Binding-site contacts:
Ligand atom C2 contacts residue ASN220 of chain 2.A at 2.7 Å.
Ligand atom N2 contacts residue HIS244 of chain 2.A at 4.5 Å.
Ligand atom C7 contacts residue ASN220 of chain 2.A at 3.8 Å.
Ligand atom C4 contacts residue HIS244 of chain 2.A at 4.2 Å.
Ligand atom O5 contacts residue HIS244 of chain 2.A at 4.5 Å.
Ligand atom O5 contacts residue VAL193 of chain 2.A at 4.3 Å.
Ligand atom O5 contacts residue ASN220 of chain 2.A at 2.3 Å (h-bond).
Ligand atom C7 contacts residue ARG272 of chain 2.A at 4.0 Å.
Ligand atom N2 contacts residue ASN220 of chain 2.A at 3.2 Å (h-bond).
Ligand atom C5 contacts residue HIS244 of chain 2.A at 4.1 Å.
Ligand atom C3 contacts residue HIS244 of chain 2.A at 3.7 Å.
Ligand atom O7 contacts residue ARG272 of chain 2.A at 3.1 Å (salt-bridge).
Ligand atom C6 contacts residue VAL193 of chain 2.A at 4.2 Å (hydrophobic).
Ligand atom C4 contacts residue ASN220 of chain 2.A at 4.4 Å.
Ligand atom C8 contacts residue ASN220 of chain 2.A at 4.1 Å.
Ligand atom O3 contacts residue HIS244 of chain 2.A at 4.5 Å.
Ligand atom C2 contacts residue HIS244 of chain 2.A at 4.3 Å.
Ligand atom C1 contacts residue ASN220 of chain 2.A at 1.5 Å.
Ligand atom C8 contacts residue HIS244 of chain 2.A at 4.3 Å.
Ligand atom C7 contacts residue HIS244 of chain 2.A at 3.7 Å.
Ligand atom O7 contacts residue HIS244 of chain 2.A at 2.9 Å (h-bond).
Ligand atom C5 contacts residue ASN220 of chain 2.A at 3.7 Å.
Ligand atom C8 contacts residue ARG272 of chain 2.A at 4.3 Å.
Ligand atom O4 contacts residue HIS244 of chain 2.A at 4.0 Å.
Ligand atom C3 contacts residue ASN220 of chain 2.A at 3.9 Å.
Ligand atom C1 contacts residue HIS244 of chain 2.A at 3.9 Å.

This small molecule binds to this protein.
Small molecule (SMILES): CC(=O)N[C@H]1[C@H](O[C@H]2[C@H](O)[C@@H](NC(C)=O)CO[C@@H]2CO)O[C@H](CO)[C@@H](O)[C@@H]1O

Sequence of chain 2.A:
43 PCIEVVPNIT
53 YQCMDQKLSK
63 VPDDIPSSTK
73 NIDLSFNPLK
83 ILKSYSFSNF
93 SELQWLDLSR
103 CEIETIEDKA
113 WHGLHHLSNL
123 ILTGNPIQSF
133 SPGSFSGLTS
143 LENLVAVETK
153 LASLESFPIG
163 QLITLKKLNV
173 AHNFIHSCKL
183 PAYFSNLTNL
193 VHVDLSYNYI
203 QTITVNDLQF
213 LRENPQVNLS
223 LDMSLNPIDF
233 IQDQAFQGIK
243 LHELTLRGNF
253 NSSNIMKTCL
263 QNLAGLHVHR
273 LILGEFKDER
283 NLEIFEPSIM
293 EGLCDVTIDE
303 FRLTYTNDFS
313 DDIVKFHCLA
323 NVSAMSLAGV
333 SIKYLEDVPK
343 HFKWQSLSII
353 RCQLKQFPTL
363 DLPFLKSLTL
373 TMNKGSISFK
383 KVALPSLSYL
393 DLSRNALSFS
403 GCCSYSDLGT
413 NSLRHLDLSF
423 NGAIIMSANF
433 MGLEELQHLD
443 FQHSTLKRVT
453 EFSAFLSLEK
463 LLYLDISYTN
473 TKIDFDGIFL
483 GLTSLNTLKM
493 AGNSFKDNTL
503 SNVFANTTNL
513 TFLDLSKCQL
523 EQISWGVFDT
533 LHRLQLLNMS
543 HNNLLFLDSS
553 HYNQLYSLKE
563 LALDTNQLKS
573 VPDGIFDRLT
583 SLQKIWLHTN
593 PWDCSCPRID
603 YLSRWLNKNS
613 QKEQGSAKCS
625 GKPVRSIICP